Binding-site contacts:
Ligand atom C1 contacts residue ILE453 of chain 1.B at 3.6 Å (hydrophobic).
Ligand atom C12 contacts residue MET527 of chain 1.B at 4.4 Å (hydrophobic).
Ligand atom C11 contacts residue THR457 of chain 1.B at 4.5 Å.
Ligand atom C12 contacts residue THR457 of chain 1.B at 4.2 Å.
Ligand atom C26 contacts residue PHE460 of chain 1.B at 4.4 Å (hydrophobic).
Ligand atom C2 contacts residue ILE453 of chain 1.B at 4.3 Å (hydrophobic).
Ligand atom C21 contacts residue MET527 of chain 1.B at 4.5 Å (hydrophobic).
Ligand atom C18 contacts residue PHE460 of chain 1.B at 4.1 Å (hydrophobic).
Ligand atom C26 contacts residue THR494 of chain 1.B at 4.4 Å.
Ligand atom C16 contacts residue PHE460 of chain 1.B at 3.9 Å (hydrophobic).
Ligand atom C4 contacts residue GLU456 of chain 1.B at 4.5 Å.
Ligand atom C19 contacts residue LEU452 of chain 1.B at 4.1 Å (hydrophobic).
Ligand atom C23 contacts residue PHE460 of chain 1.B at 4.1 Å (hydrophobic).
Ligand atom C18 contacts residue THR457 of chain 1.B at 4.0 Å.
Ligand atom C5 contacts residue GLU456 of chain 1.B at 4.2 Å.
Ligand atom C10 contacts residue GLU456 of chain 1.B at 4.3 Å.
Ligand atom O1 contacts residue TYR439 of chain 1.B at 4.3 Å.
Ligand atom C26 contacts residue LEU464 of chain 1.B at 3.8 Å (hydrophobic).
Ligand atom C19 contacts residue GLU456 of chain 1.B at 3.1 Å.
Ligand atom C20 contacts residue PHE460 of chain 1.B at 4.2 Å (hydrophobic).
Ligand atom C22 contacts residue PHE460 of chain 1.B at 3.8 Å (hydrophobic).
Ligand atom C11 contacts residue ILE453 of chain 1.B at 3.9 Å (hydrophobic).
Ligand atom C18 contacts residue GLU456 of chain 1.B at 3.9 Å.
Ligand atom C27 contacts residue LEU490 of chain 1.B at 4.2 Å (hydrophobic).

Sequence of chain 1.B:
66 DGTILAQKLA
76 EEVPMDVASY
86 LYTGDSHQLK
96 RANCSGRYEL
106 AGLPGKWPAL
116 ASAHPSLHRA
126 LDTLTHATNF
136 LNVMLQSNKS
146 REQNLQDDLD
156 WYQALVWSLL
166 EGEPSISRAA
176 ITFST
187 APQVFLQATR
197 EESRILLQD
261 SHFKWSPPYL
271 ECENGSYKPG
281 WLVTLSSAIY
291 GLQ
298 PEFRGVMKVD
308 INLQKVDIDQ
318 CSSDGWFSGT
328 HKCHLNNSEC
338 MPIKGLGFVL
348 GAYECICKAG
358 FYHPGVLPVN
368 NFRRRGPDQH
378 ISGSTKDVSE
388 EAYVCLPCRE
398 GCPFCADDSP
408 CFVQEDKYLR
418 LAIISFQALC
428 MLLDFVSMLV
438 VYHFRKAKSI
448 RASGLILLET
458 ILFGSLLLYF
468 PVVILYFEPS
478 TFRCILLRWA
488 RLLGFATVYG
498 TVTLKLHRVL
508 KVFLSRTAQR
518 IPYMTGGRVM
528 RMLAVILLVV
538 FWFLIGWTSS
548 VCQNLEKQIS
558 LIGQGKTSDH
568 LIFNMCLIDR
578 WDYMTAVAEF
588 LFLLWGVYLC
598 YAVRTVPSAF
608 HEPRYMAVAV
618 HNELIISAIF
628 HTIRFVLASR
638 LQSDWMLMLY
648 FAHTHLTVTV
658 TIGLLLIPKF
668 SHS

A protein and the small-molecule ligand that binds it are described below.
Small molecule (SMILES): CC(C)CCC[C@@H](C)[C@H]1CC[C@H]2[C@@H]3CC=C4C[C@@H](O)CC[C@]4(C)[C@H]3CC[C@]12C